Binding-site contacts:
Ligand atom OAD contacts residue GLN56 of chain 1.A at 3.5 Å.
Ligand atom OAB contacts residue CYS213 of chain 1.A at 3.4 Å (h-bond).
Ligand atom CAT contacts residue ILE49 of chain 1.A at 3.7 Å (hydrophobic).
Ligand atom CAR contacts residue HIS216 of chain 1.A at 3.6 Å.
Ligand atom CAF contacts residue PHE94 of chain 1.A at 3.8 Å (hydrophobic).
Ligand atom CAB contacts residue PHE94 of chain 1.A at 3.4 Å (hydrophobic).
Ligand atom OAE contacts residue ARG97 of chain 1.A at 3.6 Å.
Ligand atom OAB contacts residue ASN87 of chain 1.A at 2.6 Å (h-bond).
Ligand atom CAE contacts residue ILE49 of chain 1.A at 3.8 Å (hydrophobic).
Ligand atom OAE contacts residue LEU107 of chain 1.A at 3.2 Å.
Ligand atom CAC contacts residue PHE94 of chain 1.A at 3.7 Å (hydrophobic).
Ligand atom OAD contacts residue ARG97 of chain 1.A at 2.7 Å (salt-bridge).
Ligand atom CAJ contacts residue ARG97 of chain 1.A at 3.6 Å.
Ligand atom CAV contacts residue ILE49 of chain 1.A at 3.3 Å (hydrophobic).
Ligand atom CAE contacts residue PHE94 of chain 1.A at 3.5 Å (hydrophobic).
Ligand atom OAD contacts residue ALA108 of chain 1.A at 3.6 Å.
Ligand atom OAE contacts residue ALA108 of chain 1.A at 2.7 Å (h-bond).
Ligand atom OAC contacts residue GLN56 of chain 1.A at 3.0 Å.
Ligand atom CAJ contacts residue PHE94 of chain 1.A at 3.8 Å (hydrophobic).
Ligand atom CAJ contacts residue GLN56 of chain 1.A at 3.7 Å.
Ligand atom OAC contacts residue LEU90 of chain 1.A at 3.6 Å.
Ligand atom OAE contacts residue ALA52 of chain 1.A at 3.4 Å.
Ligand atom CAI contacts residue ALA53 of chain 1.A at 3.7 Å (hydrophobic).
Ligand atom CAI contacts residue PHE94 of chain 1.A at 3.7 Å (hydrophobic).
Ligand atom CAH contacts residue ASN87 of chain 1.A at 3.6 Å.
Ligand atom CAJ contacts residue ALA108 of chain 1.A at 3.6 Å (hydrophobic).
Ligand atom CAW contacts residue ILE49 of chain 1.A at 3.4 Å (hydrophobic).
Ligand atom CAX contacts residue ALA53 of chain 1.A at 3.6 Å (hydrophobic).
Ligand atom CAA contacts residue PHE94 of chain 1.A at 3.3 Å (hydrophobic).
Ligand atom CAY contacts residue CYS213 of chain 1.A at 3.8 Å (hydrophobic).
Ligand atom CAD contacts residue GLN56 of chain 1.A at 3.7 Å.
Ligand atom CAU contacts residue ILE49 of chain 1.A at 3.5 Å (hydrophobic).
Ligand atom CAY contacts residue ILE49 of chain 1.A at 3.4 Å (hydrophobic).
Ligand atom CAK contacts residue ILE49 of chain 1.A at 3.6 Å (hydrophobic).
Ligand atom CAH contacts residue ALA53 of chain 1.A at 3.7 Å (hydrophobic).
Ligand atom CAG contacts residue ASN87 of chain 1.A at 3.5 Å.
Ligand atom OAA contacts residue LEU90 of chain 1.A at 3.1 Å.
Ligand atom OAD contacts residue PHE94 of chain 1.A at 3.5 Å.
Ligand atom CAM contacts residue ILE126 of chain 1.A at 3.5 Å (hydrophobic).
Ligand atom CAR contacts residue PHE220 of chain 1.A at 3.8 Å (hydrophobic).

Sequence of chain 1.A:
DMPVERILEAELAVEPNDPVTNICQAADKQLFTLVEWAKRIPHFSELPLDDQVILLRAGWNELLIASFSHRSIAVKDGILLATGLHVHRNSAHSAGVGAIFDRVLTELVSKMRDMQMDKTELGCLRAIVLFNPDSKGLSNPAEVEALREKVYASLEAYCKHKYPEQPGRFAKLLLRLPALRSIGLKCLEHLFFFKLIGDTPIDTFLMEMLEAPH

A protein and the small-molecule ligand that binds it are described below.
Small molecule (SMILES): Cc1cc2c(cc1-c1cc3cc(C(=O)O)c(=O)oc3cc1O)C(C)(C)CCC2(C)C